A small-molecule ligand and the protein it binds are described below.
Small molecule (SMILES): CC(=O)N[C@@H]1[C@@H](O)[C@H](O)[C@@H](CO)O[C@H]1O

Sequence of chain 1.A:
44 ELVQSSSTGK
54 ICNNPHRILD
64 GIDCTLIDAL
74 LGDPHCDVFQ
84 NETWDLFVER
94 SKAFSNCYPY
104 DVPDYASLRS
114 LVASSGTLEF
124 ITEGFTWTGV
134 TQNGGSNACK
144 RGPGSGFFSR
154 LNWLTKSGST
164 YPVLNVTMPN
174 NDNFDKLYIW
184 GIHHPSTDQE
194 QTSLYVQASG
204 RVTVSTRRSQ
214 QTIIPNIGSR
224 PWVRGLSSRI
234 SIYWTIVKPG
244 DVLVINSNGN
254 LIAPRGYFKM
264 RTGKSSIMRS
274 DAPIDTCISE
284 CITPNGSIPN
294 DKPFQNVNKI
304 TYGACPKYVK

Binding-site contacts:
Ligand atom N2 contacts residue ASN168 of chain 1.A at 2.8 Å (h-bond).
Ligand atom C3 contacts residue ASN168 of chain 1.A at 3.8 Å.
Ligand atom C6 contacts residue THR170 of chain 1.A at 4.5 Å.
Ligand atom C8 contacts residue ASN168 of chain 1.A at 4.2 Å.
Ligand atom O7 contacts residue ASN168 of chain 1.A at 3.2 Å (h-bond).
Ligand atom C1 contacts residue ASN168 of chain 1.A at 1.4 Å.
Ligand atom C2 contacts residue ASN168 of chain 1.A at 2.4 Å.
Ligand atom O5 contacts residue ASN168 of chain 1.A at 2.4 Å (h-bond).
Ligand atom C5 contacts residue ASN168 of chain 1.A at 3.7 Å.
Ligand atom C4 contacts residue ASN168 of chain 1.A at 4.2 Å.
Ligand atom O6 contacts residue THR170 of chain 1.A at 3.6 Å.
Ligand atom C7 contacts residue ASN168 of chain 1.A at 3.4 Å.
Ligand atom O7 contacts residue ASN249 of chain 1.A at 4.3 Å.